Sequence of chain 1.B:
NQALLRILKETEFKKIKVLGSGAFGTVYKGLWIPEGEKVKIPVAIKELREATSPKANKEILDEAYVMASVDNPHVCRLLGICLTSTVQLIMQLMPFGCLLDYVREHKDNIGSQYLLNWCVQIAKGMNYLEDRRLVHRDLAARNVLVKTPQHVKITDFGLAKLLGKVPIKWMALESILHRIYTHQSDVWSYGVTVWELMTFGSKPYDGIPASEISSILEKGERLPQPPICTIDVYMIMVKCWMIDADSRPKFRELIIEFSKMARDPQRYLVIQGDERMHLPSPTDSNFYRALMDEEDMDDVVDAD

Binding-site contacts:
Ligand atom C20 contacts residue ASP162 of chain 1.B at 3.3 Å.
Ligand atom C25 contacts residue CYS104 of chain 1.B at 2.7 Å (hydrophobic).
Ligand atom C24 contacts residue ASP107 of chain 1.B at 3.7 Å.
Ligand atom O27 contacts residue CYS104 of chain 1.B at 2.8 Å.
Ligand atom C17 contacts residue MET97 of chain 1.B at 3.5 Å (hydrophobic).
Ligand atom CL contacts residue LEU95 of chain 1.B at 3.2 Å.
Ligand atom N7 contacts residue MET100 of chain 1.B at 2.9 Å (h-bond).
Ligand atom C8 contacts residue MET100 of chain 1.B at 3.5 Å (hydrophobic).
Ligand atom C26 contacts residue CYS104 of chain 1.B at 3.3 Å (hydrophobic).
Ligand atom C2 contacts residue GLY103 of chain 1.B at 3.6 Å.
Ligand atom N9 contacts residue ALA50 of chain 1.B at 3.5 Å.
Ligand atom C24 contacts residue CYS104 of chain 1.B at 2.7 Å (hydrophobic).
Ligand atom C18 contacts residue MET97 of chain 1.B at 3.4 Å (hydrophobic).
Ligand atom C8 contacts residue GLN98 of chain 1.B at 3.2 Å.
Ligand atom F21 contacts residue LYS52 of chain 1.B at 3.6 Å.
Ligand atom N33 contacts residue ASP107 of chain 1.B at 3.5 Å (salt-bridge).
Ligand atom C8 contacts residue ALA50 of chain 1.B at 3.3 Å (hydrophobic).
Ligand atom N7 contacts residue LEU99 of chain 1.B at 3.7 Å.
Ligand atom N33 contacts residue CYS104 of chain 1.B at 3.1 Å (h-bond).
Ligand atom N9 contacts residue LEU151 of chain 1.B at 3.5 Å.
Ligand atom C20 contacts residue THR161 of chain 1.B at 3.4 Å.
Ligand atom C18 contacts residue LYS52 of chain 1.B at 3.6 Å.
Ligand atom F21 contacts residue LEU95 of chain 1.B at 3.5 Å.
Ligand atom C12 contacts residue MET100 of chain 1.B at 3.5 Å (hydrophobic).
Ligand atom C23 contacts residue CYS104 of chain 1.B at 1.8 Å (hydrophobic).
Ligand atom C19 contacts residue ASP162 of chain 1.B at 3.0 Å.
Ligand atom O11 contacts residue GLY103 of chain 1.B at 3.2 Å.
Ligand atom C19 contacts residue LYS52 of chain 1.B at 3.7 Å.
Ligand atom C25 contacts residue ASP107 of chain 1.B at 3.2 Å.
Ligand atom C17 contacts residue LYS52 of chain 1.B at 3.6 Å.
Ligand atom C3 contacts residue MET100 of chain 1.B at 3.2 Å (hydrophobic).
Ligand atom C12 contacts residue GLY103 of chain 1.B at 3.3 Å.
Ligand atom O27 contacts residue LEU151 of chain 1.B at 3.5 Å.
Ligand atom C12 contacts residue PRO101 of chain 1.B at 3.5 Å (hydrophobic).
Ligand atom C23 contacts residue ASP107 of chain 1.B at 3.6 Å.
Ligand atom CL contacts residue ALA50 of chain 1.B at 3.6 Å.
Ligand atom F21 contacts residue MET97 of chain 1.B at 3.5 Å.
Ligand atom C10 contacts residue LEU151 of chain 1.B at 3.5 Å (hydrophobic).
Ligand atom CL contacts residue LYS52 of chain 1.B at 3.4 Å.
Ligand atom CL contacts residue MET97 of chain 1.B at 3.6 Å.

The small molecule below binds the protein below.
Small molecule (SMILES): COc1cc2ncnc(Nc3ccc(F)c(Cl)c3)c2cc1NC(=O)/C=C/CN1CCCCC1